The protein below binds the small molecule below.
Small molecule (SMILES): CC(=O)N[C@H]1[C@H](O[C@H]2[C@H](O)[C@@H](NC(C)=O)CO[C@@H]2CO)O[C@H](CO)[C@@H](O)[C@@H]1O

Sequence of chain 1.A:
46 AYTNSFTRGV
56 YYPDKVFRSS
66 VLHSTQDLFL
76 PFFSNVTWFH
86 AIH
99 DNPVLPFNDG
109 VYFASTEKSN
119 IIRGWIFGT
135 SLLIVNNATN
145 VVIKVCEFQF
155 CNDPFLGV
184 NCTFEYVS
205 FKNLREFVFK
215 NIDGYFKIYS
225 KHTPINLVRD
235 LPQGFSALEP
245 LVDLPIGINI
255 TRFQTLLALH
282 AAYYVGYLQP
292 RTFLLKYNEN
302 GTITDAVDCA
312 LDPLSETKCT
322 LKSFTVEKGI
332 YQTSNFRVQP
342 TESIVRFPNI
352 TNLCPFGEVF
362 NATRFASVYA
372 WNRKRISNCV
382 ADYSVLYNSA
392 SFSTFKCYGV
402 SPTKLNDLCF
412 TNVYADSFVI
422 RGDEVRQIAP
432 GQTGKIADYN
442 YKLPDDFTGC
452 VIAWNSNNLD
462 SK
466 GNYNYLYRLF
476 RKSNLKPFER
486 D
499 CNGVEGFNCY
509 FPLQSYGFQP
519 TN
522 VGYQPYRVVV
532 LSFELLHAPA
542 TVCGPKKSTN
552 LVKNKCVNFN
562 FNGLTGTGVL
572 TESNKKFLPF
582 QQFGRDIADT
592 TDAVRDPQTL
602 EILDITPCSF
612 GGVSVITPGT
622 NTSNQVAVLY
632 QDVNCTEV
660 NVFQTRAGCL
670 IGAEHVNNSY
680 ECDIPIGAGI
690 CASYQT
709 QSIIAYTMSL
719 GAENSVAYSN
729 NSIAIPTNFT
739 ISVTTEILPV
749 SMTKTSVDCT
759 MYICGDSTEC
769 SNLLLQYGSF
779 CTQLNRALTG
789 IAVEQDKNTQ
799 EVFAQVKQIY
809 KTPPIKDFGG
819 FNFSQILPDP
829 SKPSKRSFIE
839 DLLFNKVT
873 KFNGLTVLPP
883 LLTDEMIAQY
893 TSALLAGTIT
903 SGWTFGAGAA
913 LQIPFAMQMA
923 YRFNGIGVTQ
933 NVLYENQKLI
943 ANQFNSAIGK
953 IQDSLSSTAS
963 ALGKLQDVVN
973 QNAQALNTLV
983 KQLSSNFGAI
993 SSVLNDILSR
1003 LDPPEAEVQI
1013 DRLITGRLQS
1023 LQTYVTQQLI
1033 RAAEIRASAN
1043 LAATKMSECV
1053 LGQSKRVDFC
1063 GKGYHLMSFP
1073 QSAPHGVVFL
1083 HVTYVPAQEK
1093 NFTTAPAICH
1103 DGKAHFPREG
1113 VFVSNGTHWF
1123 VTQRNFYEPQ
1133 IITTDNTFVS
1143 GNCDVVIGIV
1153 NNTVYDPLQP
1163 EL

Binding-site contacts:
Ligand atom C7 contacts residue ASN736 of chain 1.A at 3.2 Å.
Ligand atom C8 contacts residue LEU941 of chain 1.A at 3.7 Å (hydrophobic).
Ligand atom C8 contacts residue ASN736 of chain 1.A at 4.3 Å.
Ligand atom O5 contacts residue ASN736 of chain 1.A at 2.4 Å (h-bond).
Ligand atom O6 contacts residue THR738 of chain 1.A at 4.0 Å.
Ligand atom C5 contacts residue GLN945 of chain 1.A at 4.4 Å.
Ligand atom C8 contacts residue GLN945 of chain 1.A at 4.3 Å.
Ligand atom C5 contacts residue LEU941 of chain 1.A at 4.2 Å (hydrophobic).
Ligand atom C1 contacts residue LEU941 of chain 1.A at 4.4 Å (hydrophobic).
Ligand atom O7 contacts residue ASN944 of chain 1.A at 4.5 Å.
Ligand atom N2 contacts residue LEU941 of chain 1.A at 4.4 Å.
Ligand atom O4 contacts residue LEU941 of chain 1.A at 3.9 Å.
Ligand atom C3 contacts residue ASN736 of chain 1.A at 3.9 Å.
Ligand atom C5 contacts residue ASN736 of chain 1.A at 3.8 Å.
Ligand atom C6 contacts residue GLN945 of chain 1.A at 4.5 Å.
Ligand atom C3 contacts residue LEU941 of chain 1.A at 4.3 Å (hydrophobic).
Ligand atom C7 contacts residue LEU941 of chain 1.A at 3.6 Å (hydrophobic).
Ligand atom C4 contacts residue ASN736 of chain 1.A at 4.3 Å.
Ligand atom O7 contacts residue ASN736 of chain 1.A at 3.2 Å (h-bond).
Ligand atom C1 contacts residue ASN736 of chain 1.A at 1.5 Å.
Ligand atom O5 contacts residue GLN1090 of chain 1.A at 4.5 Å.
Ligand atom C2 contacts residue ASN736 of chain 1.A at 2.5 Å.
Ligand atom O7 contacts residue GLN1090 of chain 1.A at 3.8 Å.
Ligand atom O6 contacts residue GLN945 of chain 1.A at 3.7 Å.
Ligand atom C8 contacts residue ASN944 of chain 1.A at 4.2 Å.
Ligand atom O7 contacts residue LEU941 of chain 1.A at 3.4 Å.
Ligand atom C4 contacts residue LEU941 of chain 1.A at 4.5 Å (hydrophobic).
Ligand atom N2 contacts residue ASN736 of chain 1.A at 2.9 Å (h-bond).